Binding-site contacts:
Ligand atom N2 contacts residue ASN152 of chain 1.C at 3.1 Å (h-bond).
Ligand atom C4 contacts residue ASN152 of chain 1.C at 4.1 Å.
Ligand atom N2 contacts residue ASN151 of chain 1.C at 3.0 Å (h-bond).
Ligand atom O7 contacts residue GLU119 of chain 1.C at 3.7 Å.
Ligand atom C2 contacts residue ASN151 of chain 1.C at 3.9 Å.
Ligand atom C7 contacts residue ASN151 of chain 1.C at 3.7 Å.
Ligand atom C2 contacts residue GLU119 of chain 1.C at 4.2 Å.
Ligand atom C8 contacts residue SER99 of chain 1.C at 3.4 Å.
Ligand atom C7 contacts residue GLU119 of chain 1.C at 3.3 Å.
Ligand atom C5 contacts residue ASN152 of chain 1.C at 3.6 Å.
Ligand atom C3 contacts residue ASN151 of chain 1.C at 4.0 Å.
Ligand atom C1 contacts residue ASN151 of chain 1.C at 4.0 Å.
Ligand atom C3 contacts residue ASN152 of chain 1.C at 3.8 Å.
Ligand atom C1 contacts residue ASN152 of chain 1.C at 1.4 Å.
Ligand atom N2 contacts residue GLU119 of chain 1.C at 3.5 Å (salt-bridge).
Ligand atom C8 contacts residue GLU119 of chain 1.C at 3.3 Å.
Ligand atom C7 contacts residue ASN152 of chain 1.C at 4.2 Å.
Ligand atom C2 contacts residue ASN152 of chain 1.C at 2.5 Å.
Ligand atom O5 contacts residue ASN152 of chain 1.C at 2.2 Å (h-bond).
Ligand atom C8 contacts residue ASN151 of chain 1.C at 3.6 Å.

Sequence of chain 1.C:
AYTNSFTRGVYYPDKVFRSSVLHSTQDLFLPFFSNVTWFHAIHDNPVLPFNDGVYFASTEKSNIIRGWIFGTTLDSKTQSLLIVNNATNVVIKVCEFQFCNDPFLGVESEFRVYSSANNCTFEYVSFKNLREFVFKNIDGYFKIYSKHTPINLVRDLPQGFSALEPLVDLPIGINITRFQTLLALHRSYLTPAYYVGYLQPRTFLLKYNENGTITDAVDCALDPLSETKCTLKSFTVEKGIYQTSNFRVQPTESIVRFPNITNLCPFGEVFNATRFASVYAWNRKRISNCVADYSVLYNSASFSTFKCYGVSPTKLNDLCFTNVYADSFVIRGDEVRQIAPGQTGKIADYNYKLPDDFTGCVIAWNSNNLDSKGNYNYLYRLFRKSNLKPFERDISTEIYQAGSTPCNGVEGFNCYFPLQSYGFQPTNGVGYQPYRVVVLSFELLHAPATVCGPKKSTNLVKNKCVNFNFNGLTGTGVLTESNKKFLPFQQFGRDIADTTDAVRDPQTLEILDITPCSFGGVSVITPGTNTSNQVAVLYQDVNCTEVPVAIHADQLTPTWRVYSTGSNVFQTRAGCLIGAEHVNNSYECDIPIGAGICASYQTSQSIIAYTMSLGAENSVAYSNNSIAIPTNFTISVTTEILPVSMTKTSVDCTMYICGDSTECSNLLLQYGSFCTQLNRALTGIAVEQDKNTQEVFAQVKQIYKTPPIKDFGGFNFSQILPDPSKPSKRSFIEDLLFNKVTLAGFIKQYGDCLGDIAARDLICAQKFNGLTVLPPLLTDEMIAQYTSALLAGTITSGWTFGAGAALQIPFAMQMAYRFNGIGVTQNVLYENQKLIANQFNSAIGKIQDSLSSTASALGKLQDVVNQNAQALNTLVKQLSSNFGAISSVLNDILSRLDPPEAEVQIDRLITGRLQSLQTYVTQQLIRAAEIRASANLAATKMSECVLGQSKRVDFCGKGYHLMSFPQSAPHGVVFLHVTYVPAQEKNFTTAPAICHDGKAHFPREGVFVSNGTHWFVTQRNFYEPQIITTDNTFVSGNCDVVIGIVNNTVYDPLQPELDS

This small molecule binds to this protein.
Small molecule (SMILES): CC(=O)N[C@@H]1[C@@H](O)[C@H](O)[C@@H](CO)O[C@H]1O